This protein binds this small molecule.
Small molecule (SMILES): CCCCCCCCCCCC[N+](C)(C)CCCS(=O)(=O)O

Binding-site contacts:
Ligand atom C3 contacts residue ASP229 of chain 22.A at 4.4 Å.
Ligand atom O1S contacts residue ARG224 of chain 22.A at 2.9 Å (salt-bridge).
Ligand atom O1S contacts residue GLY222 of chain 22.A at 3.0 Å (h-bond).
Ligand atom C2 contacts residue ARG224 of chain 22.A at 4.0 Å.
Ligand atom O2S contacts residue LYS215 of chain 22.A at 3.1 Å (salt-bridge).
Ligand atom C1 contacts residue TRP374 of chain 22.A at 3.3 Å (hydrophobic).
Ligand atom S1 contacts residue GLY222 of chain 22.A at 3.8 Å.
Ligand atom S1 contacts residue TRP374 of chain 22.A at 4.4 Å.
Ligand atom C1 contacts residue ARG224 of chain 22.A at 4.1 Å.
Ligand atom S1 contacts residue ARG224 of chain 22.A at 4.0 Å.
Ligand atom O3S contacts residue ARG224 of chain 22.A at 3.8 Å.
Ligand atom N1 contacts residue TRP374 of chain 22.A at 3.5 Å.
Ligand atom O1S contacts residue TRP374 of chain 22.A at 4.0 Å.
Ligand atom C2 contacts residue TRP374 of chain 22.A at 4.0 Å (hydrophobic).
Ligand atom C3 contacts residue TRP374 of chain 22.A at 4.0 Å (hydrophobic).
Ligand atom S1 contacts residue LYS215 of chain 22.A at 4.1 Å.
Ligand atom O2S contacts residue GLY222 of chain 22.A at 3.4 Å (h-bond).
Ligand atom O1S contacts residue LYS215 of chain 22.A at 3.9 Å.
Ligand atom O1S contacts residue PHE223 of chain 22.A at 3.2 Å.

Sequence of chain 22.A:
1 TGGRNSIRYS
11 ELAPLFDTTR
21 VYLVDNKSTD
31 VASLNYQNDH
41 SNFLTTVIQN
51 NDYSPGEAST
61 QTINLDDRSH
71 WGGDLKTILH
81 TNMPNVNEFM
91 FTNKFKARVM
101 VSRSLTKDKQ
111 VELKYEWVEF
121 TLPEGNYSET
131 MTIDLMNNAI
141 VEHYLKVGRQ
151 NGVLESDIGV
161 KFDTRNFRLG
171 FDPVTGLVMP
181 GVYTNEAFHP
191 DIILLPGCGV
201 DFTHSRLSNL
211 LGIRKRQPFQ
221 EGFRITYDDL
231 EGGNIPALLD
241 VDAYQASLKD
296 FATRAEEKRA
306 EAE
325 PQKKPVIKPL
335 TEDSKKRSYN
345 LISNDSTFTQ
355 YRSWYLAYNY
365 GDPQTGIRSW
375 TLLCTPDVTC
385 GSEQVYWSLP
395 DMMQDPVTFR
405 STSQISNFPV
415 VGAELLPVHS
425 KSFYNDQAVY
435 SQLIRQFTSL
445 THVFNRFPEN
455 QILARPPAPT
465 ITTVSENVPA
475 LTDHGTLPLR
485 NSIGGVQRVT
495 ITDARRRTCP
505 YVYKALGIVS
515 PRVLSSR